Binding-site contacts:
Ligand atom C13 contacts residue PHE81 of chain 1.D at 3.8 Å (hydrophobic).
Ligand atom C7 contacts residue PHE147 of chain 1.D at 3.6 Å (hydrophobic).
Ligand atom C1 contacts residue PHE81 of chain 1.D at 3.9 Å (hydrophobic).
Ligand atom C12 contacts residue POP1 of chain 1.T at 4.0 Å.
Ligand atom C13 contacts residue LEU77 of chain 1.D at 4.2 Å (hydrophobic).
Ligand atom C2 contacts residue PHE81 of chain 1.D at 4.2 Å (hydrophobic).
Ligand atom C7 contacts residue VAL173 of chain 1.D at 4.0 Å (hydrophobic).
Ligand atom C5 contacts residue LEU77 of chain 1.D at 4.3 Å (hydrophobic).
Ligand atom C5 contacts residue LEU178 of chain 1.D at 4.3 Å (hydrophobic).
Ligand atom C9 contacts residue POP1 of chain 1.T at 3.7 Å.
Ligand atom C10 contacts residue VAL173 of chain 1.D at 3.4 Å (hydrophobic).
Ligand atom C6 contacts residue VAL173 of chain 1.D at 4.0 Å (hydrophobic).
Ligand atom C9 contacts residue VAL173 of chain 1.D at 4.2 Å (hydrophobic).
Ligand atom N1 contacts residue ASN213 of chain 1.D at 4.1 Å.
Ligand atom C3 contacts residue ASN299 of chain 1.D at 4.4 Å.
Ligand atom C10 contacts residue LEU178 of chain 1.D at 3.6 Å (hydrophobic).
Ligand atom C10 contacts residue TYR61 of chain 1.D at 3.5 Å (hydrophobic).
Ligand atom C11 contacts residue PHE147 of chain 1.D at 3.7 Å (hydrophobic).
Ligand atom C3 contacts residue PHE81 of chain 1.D at 3.7 Å (hydrophobic).
Ligand atom N1 contacts residue PHE81 of chain 1.D at 4.3 Å.
Ligand atom C4 contacts residue TYR61 of chain 1.D at 4.2 Å (hydrophobic).
Ligand atom C1 contacts residue ASN213 of chain 1.D at 3.2 Å.
Ligand atom C13 contacts residue LEU80 of chain 1.D at 3.5 Å (hydrophobic).
Ligand atom C5 contacts residue PHE81 of chain 1.D at 4.2 Å (hydrophobic).
Ligand atom C2 contacts residue ASN213 of chain 1.D at 4.2 Å.
Ligand atom C12 contacts residue ASP84 of chain 1.D at 3.5 Å.
Ligand atom C1 contacts residue POP1 of chain 1.T at 3.6 Å.
Ligand atom C1 contacts residue TYR309 of chain 1.D at 3.8 Å (hydrophobic).
Ligand atom C13 contacts residue PHE147 of chain 1.D at 4.0 Å (hydrophobic).
Ligand atom C8 contacts residue PHE147 of chain 1.D at 4.1 Å (hydrophobic).
Ligand atom C8 contacts residue VAL173 of chain 1.D at 3.6 Å (hydrophobic).
Ligand atom C12 contacts residue PHE147 of chain 1.D at 4.1 Å (hydrophobic).
Ligand atom C12 contacts residue PHE81 of chain 1.D at 4.2 Å (hydrophobic).
Ligand atom C3 contacts residue TYR61 of chain 1.D at 3.4 Å (hydrophobic).
Ligand atom C8 contacts residue POP1 of chain 1.T at 3.4 Å.
Ligand atom N1 contacts residue POP1 of chain 1.T at 3.1 Å (h-bond).
Ligand atom C2 contacts residue ASN299 of chain 1.D at 3.4 Å.
Ligand atom C4 contacts residue VAL173 of chain 1.D at 4.3 Å (hydrophobic).
Ligand atom C2 contacts residue TYR61 of chain 1.D at 3.3 Å (hydrophobic).
Ligand atom C4 contacts residue PHE81 of chain 1.D at 4.3 Å (hydrophobic).

The small molecule below binds the protein below.
Small molecule (SMILES): C=C(C)[C@H]1CC[C@@]2(C)CCC[NH+]=C2C1

Sequence of chain 1.D:
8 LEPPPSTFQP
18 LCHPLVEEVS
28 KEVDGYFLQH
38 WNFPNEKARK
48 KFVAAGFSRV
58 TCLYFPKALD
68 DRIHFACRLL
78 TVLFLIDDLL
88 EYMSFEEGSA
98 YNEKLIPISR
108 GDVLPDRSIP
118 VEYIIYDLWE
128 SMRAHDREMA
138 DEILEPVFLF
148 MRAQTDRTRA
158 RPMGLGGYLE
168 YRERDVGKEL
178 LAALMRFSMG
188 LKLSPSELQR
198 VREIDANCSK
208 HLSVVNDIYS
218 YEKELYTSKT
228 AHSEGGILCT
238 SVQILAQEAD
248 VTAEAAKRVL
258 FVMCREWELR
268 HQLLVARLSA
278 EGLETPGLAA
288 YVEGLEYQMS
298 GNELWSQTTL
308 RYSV